Binding-site contacts:
Ligand atom CE1 contacts residue LEU1 of chain 1.BA at 1.3 Å (hydrophobic).
Ligand atom CE1 contacts residue ALA136 of chain 1.B at 3.5 Å (hydrophobic).
Ligand atom CE1 contacts residue GLY157 of chain 1.B at 3.7 Å.
Ligand atom O contacts residue PRO138 of chain 1.B at 3.6 Å.
Ligand atom OH contacts residue ALA136 of chain 1.B at 3.3 Å (h-bond).
Ligand atom OXT contacts residue HIS33 of chain 1.B at 2.7 Å (h-bond).
Ligand atom CD1 contacts residue LEU1 of chain 1.BA at 0.4 Å (hydrophobic).
Ligand atom N contacts residue GOL1 of chain 1.DA at 2.4 Å (h-bond).
Ligand atom OH contacts residue GLY160 of chain 1.B at 3.2 Å (h-bond).
Ligand atom CZ contacts residue LEU1 of chain 1.BA at 2.2 Å (hydrophobic).
Ligand atom N contacts residue SER156 of chain 1.B at 3.5 Å (h-bond).
Ligand atom O contacts residue SER141 of chain 1.B at 2.4 Å (h-bond).
Ligand atom O contacts residue ASP140 of chain 1.B at 3.7 Å.
Ligand atom CE2 contacts residue ALA136 of chain 1.B at 3.7 Å (hydrophobic).
Ligand atom O contacts residue GLY139 of chain 1.B at 2.7 Å (h-bond).
Ligand atom CD2 contacts residue PRO138 of chain 1.B at 3.4 Å (hydrophobic).
Ligand atom C contacts residue SER141 of chain 1.B at 1.7 Å.
Ligand atom CD2 contacts residue LEU1 of chain 1.BA at 1.9 Å (hydrophobic).
Ligand atom CA contacts residue LEU1 of chain 1.BA at 0.1 Å (hydrophobic).
Ligand atom N contacts residue LEU1 of chain 1.BA at 0.0 Å (h-bond).
Ligand atom OH contacts residue LEU1 of chain 1.BA at 3.6 Å.
Ligand atom OH contacts residue GLY158 of chain 1.B at 3.4 Å.
Ligand atom OXT contacts residue SER141 of chain 1.B at 2.3 Å (h-bond).
Ligand atom CA contacts residue SER141 of chain 1.B at 2.5 Å.
Ligand atom OH contacts residue SER159 of chain 1.B at 3.4 Å.
Ligand atom CE2 contacts residue LEU1 of chain 1.BA at 2.4 Å (hydrophobic).
Ligand atom CE1 contacts residue GLY158 of chain 1.B at 3.6 Å.
Ligand atom C contacts residue HIS33 of chain 1.B at 3.7 Å.
Ligand atom OXT contacts residue LEU1 of chain 1.BA at 0.0 Å (h-bond).
Ligand atom CG contacts residue LEU1 of chain 1.BA at 1.1 Å (hydrophobic).
Ligand atom CD2 contacts residue GLU137 of chain 1.B at 3.5 Å.
Ligand atom CD1 contacts residue ALA136 of chain 1.B at 3.7 Å (hydrophobic).
Ligand atom C contacts residue LEU1 of chain 1.BA at 0.0 Å (hydrophobic).
Ligand atom CB contacts residue SER141 of chain 1.B at 2.8 Å.
Ligand atom CD1 contacts residue GLY157 of chain 1.B at 3.6 Å.
Ligand atom O contacts residue LEU1 of chain 1.BA at 0.0 Å (h-bond).
Ligand atom CB contacts residue LEU1 of chain 1.BA at 0.7 Å (hydrophobic).
Ligand atom N contacts residue SER141 of chain 1.B at 2.8 Å (h-bond).
Ligand atom CZ contacts residue ALA136 of chain 1.B at 3.2 Å (hydrophobic).
Ligand atom CB contacts residue GLU137 of chain 1.B at 3.6 Å.

Sequence of chain 1.B:
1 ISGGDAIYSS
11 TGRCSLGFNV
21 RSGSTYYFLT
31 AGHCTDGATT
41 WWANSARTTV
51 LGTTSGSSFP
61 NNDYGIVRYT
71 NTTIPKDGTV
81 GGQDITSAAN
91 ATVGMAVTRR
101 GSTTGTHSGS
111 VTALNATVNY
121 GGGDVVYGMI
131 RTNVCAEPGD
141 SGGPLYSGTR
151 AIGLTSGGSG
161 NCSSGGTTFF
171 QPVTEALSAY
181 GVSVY

This small molecule binds to this protein.
Small molecule (SMILES): N[C@@H](Cc1ccc(O)cc1)C(=O)O